Sequence of chain 1.A:
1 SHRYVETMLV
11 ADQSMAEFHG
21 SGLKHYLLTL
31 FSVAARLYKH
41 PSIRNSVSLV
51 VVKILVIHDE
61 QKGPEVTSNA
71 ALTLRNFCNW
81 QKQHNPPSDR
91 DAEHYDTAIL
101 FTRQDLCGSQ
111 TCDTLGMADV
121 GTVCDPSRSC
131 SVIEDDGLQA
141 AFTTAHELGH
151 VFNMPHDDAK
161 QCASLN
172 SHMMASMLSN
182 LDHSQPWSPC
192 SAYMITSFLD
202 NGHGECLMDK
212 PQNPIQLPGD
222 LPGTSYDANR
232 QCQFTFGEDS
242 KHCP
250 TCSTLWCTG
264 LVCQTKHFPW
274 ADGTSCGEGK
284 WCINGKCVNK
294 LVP

A small-molecule ligand and the protein it binds are described below.
Small molecule (SMILES): C[C@@H](C[C@@](C)(CS(=O)(=O)N1CCC(OCc2ccc(Cl)cc2Cl)CC1)N(O)C=O)c1ncc(F)cn1

Binding-site contacts:
Ligand atom C15 contacts residue GLU147 of chain 1.A at 3.7 Å.
Ligand atom O27 contacts residue HIS150 of chain 1.A at 3.6 Å.
Ligand atom O8 contacts residue THR114 of chain 1.A at 3.6 Å.
Ligand atom C23 contacts residue LEU179 of chain 1.A at 3.5 Å (hydrophobic).
Ligand atom C23 contacts residue PHE142 of chain 1.A at 3.5 Å (hydrophobic).
Ligand atom CL2 contacts residue THR143 of chain 1.A at 3.2 Å.
Ligand atom C5 contacts residue GLY116 of chain 1.A at 3.3 Å.
Ligand atom O27 contacts residue HIS156 of chain 1.A at 2.5 Å (h-bond).
Ligand atom O27 contacts residue ZN1 of chain 1.D at 1.7 Å.
Ligand atom N26 contacts residue ZN1 of chain 1.D at 2.7 Å.
Ligand atom O29 contacts residue HIS150 of chain 1.A at 3.1 Å.
Ligand atom O8 contacts residue LEU115 of chain 1.A at 3.1 Å (h-bond).
Ligand atom C14 contacts residue HIS146 of chain 1.A at 3.8 Å.
Ligand atom C11 contacts residue SER177 of chain 1.A at 3.5 Å.
Ligand atom C28 contacts residue GLU147 of chain 1.A at 3.4 Å.
Ligand atom C35 contacts residue ALA118 of chain 1.A at 3.7 Å (hydrophobic).
Ligand atom C18 contacts residue LEU179 of chain 1.A at 3.5 Å (hydrophobic).
Ligand atom C13 contacts residue HIS146 of chain 1.A at 3.6 Å.
Ligand atom CL1 contacts residue PHE271 of chain 1.A at 3.1 Å.
Ligand atom C35 contacts residue HIS150 of chain 1.A at 3.5 Å.
Ligand atom O29 contacts residue ZN1 of chain 1.D at 2.2 Å.
Ligand atom C23 contacts residue PHE271 of chain 1.A at 3.5 Å (hydrophobic).
Ligand atom C21 contacts residue PHE142 of chain 1.A at 3.6 Å (hydrophobic).
Ligand atom C15 contacts residue HIS146 of chain 1.A at 3.7 Å.
Ligand atom C28 contacts residue ZN1 of chain 1.D at 2.8 Å.
Ligand atom CL2 contacts residue LEU179 of chain 1.A at 3.5 Å.
Ligand atom O29 contacts residue GLU147 of chain 1.A at 2.9 Å (salt-bridge).
Ligand atom F34 contacts residue HIS150 of chain 1.A at 2.9 Å.
Ligand atom N31 contacts residue HIS156 of chain 1.A at 3.2 Å.
Ligand atom O29 contacts residue HIS146 of chain 1.A at 3.5 Å.
Ligand atom C24 contacts residue LEU179 of chain 1.A at 3.2 Å (hydrophobic).
Ligand atom F34 contacts residue VAL120 of chain 1.A at 3.3 Å.
Ligand atom CL2 contacts residue LEU115 of chain 1.A at 3.6 Å.
Ligand atom O16 contacts residue LEU179 of chain 1.A at 3.5 Å.
Ligand atom O27 contacts residue HIS146 of chain 1.A at 3.5 Å (h-bond).
Ligand atom C32 contacts residue HIS156 of chain 1.A at 3.3 Å.
Ligand atom C24 contacts residue PHE142 of chain 1.A at 3.7 Å (hydrophobic).
Ligand atom C28 contacts residue GLY116 of chain 1.A at 3.3 Å.
Ligand atom O8 contacts residue GLY116 of chain 1.A at 3.7 Å.
Ligand atom C33 contacts residue HIS150 of chain 1.A at 3.2 Å.